Binding-site contacts:
Ligand atom O43 contacts residue LYS42 of chain 1.D at 3.2 Å (salt-bridge).
Ligand atom C32 contacts residue LYS42 of chain 1.D at 3.5 Å.
Ligand atom N14 contacts residue GLU87 of chain 1.D at 3.1 Å (salt-bridge).
Ligand atom C9 contacts residue ALA40 of chain 1.D at 3.5 Å (hydrophobic).
Ligand atom N10 contacts residue MET89 of chain 1.D at 3.3 Å (h-bond).
Ligand atom C33 contacts residue LYS42 of chain 1.D at 3.7 Å.
Ligand atom C21 contacts residue TYR88 of chain 1.D at 3.5 Å (hydrophobic).
Ligand atom C21 contacts residue GLY92 of chain 1.D at 3.5 Å.
Ligand atom N24 contacts residue MET89 of chain 1.D at 2.8 Å (h-bond).
Ligand atom C39 contacts residue ASP133 of chain 1.D at 3.5 Å.
Ligand atom C5 contacts residue LEU20 of chain 1.D at 3.7 Å (hydrophobic).
Ligand atom C20 contacts residue TYR88 of chain 1.D at 3.6 Å (hydrophobic).
Ligand atom C34 contacts residue GLN24 of chain 1.D at 3.7 Å.
Ligand atom C42 contacts residue SER155 of chain 1.D at 3.6 Å.
Ligand atom N14 contacts residue LEU140 of chain 1.D at 3.5 Å.
Ligand atom C9 contacts residue LEU140 of chain 1.D at 3.4 Å (hydrophobic).
Ligand atom N8 contacts residue LEU140 of chain 1.D at 3.7 Å.
Ligand atom C42 contacts residue LEU154 of chain 1.D at 3.8 Å (hydrophobic).
Ligand atom C41 contacts residue TYR163 of chain 1.D at 3.7 Å (hydrophobic).
Ligand atom C11 contacts residue MET89 of chain 1.D at 3.7 Å (hydrophobic).
Ligand atom C20 contacts residue ALA90 of chain 1.D at 3.7 Å (hydrophobic).
Ligand atom C16 contacts residue MET89 of chain 1.D at 3.5 Å (hydrophobic).
Ligand atom N14 contacts residue ALA40 of chain 1.D at 3.3 Å.
Ligand atom C17 contacts residue LEU20 of chain 1.D at 3.6 Å (hydrophobic).
Ligand atom C11 contacts residue LEU20 of chain 1.D at 3.7 Å (hydrophobic).
Ligand atom C41 contacts residue ASP133 of chain 1.D at 3.6 Å.
Ligand atom C37 contacts residue ASP151 of chain 1.D at 3.4 Å.
Ligand atom O43 contacts residue VAL28 of chain 1.D at 3.4 Å.
Ligand atom C21 contacts residue ALA90 of chain 1.D at 3.6 Å (hydrophobic).
Ligand atom C21 contacts residue MET89 of chain 1.D at 3.2 Å (hydrophobic).
Ligand atom C1 contacts residue ASP151 of chain 1.D at 3.4 Å.
Ligand atom C36 contacts residue ASP151 of chain 1.D at 3.8 Å.
Ligand atom C36 contacts residue ASN138 of chain 1.D at 3.3 Å.
Ligand atom N12 contacts residue LEU20 of chain 1.D at 3.5 Å.
Ligand atom C5 contacts residue VAL28 of chain 1.D at 3.8 Å (hydrophobic).
Ligand atom O43 contacts residue GLY23 of chain 1.D at 3.6 Å.
Ligand atom C6 contacts residue VAL28 of chain 1.D at 3.7 Å (hydrophobic).
Ligand atom N14 contacts residue THR86 of chain 1.D at 3.3 Å (h-bond).
Ligand atom C31 contacts residue LYS42 of chain 1.D at 3.3 Å.
Ligand atom C16 contacts residue LEU20 of chain 1.D at 3.8 Å (hydrophobic).

Sequence of chain 1.D:
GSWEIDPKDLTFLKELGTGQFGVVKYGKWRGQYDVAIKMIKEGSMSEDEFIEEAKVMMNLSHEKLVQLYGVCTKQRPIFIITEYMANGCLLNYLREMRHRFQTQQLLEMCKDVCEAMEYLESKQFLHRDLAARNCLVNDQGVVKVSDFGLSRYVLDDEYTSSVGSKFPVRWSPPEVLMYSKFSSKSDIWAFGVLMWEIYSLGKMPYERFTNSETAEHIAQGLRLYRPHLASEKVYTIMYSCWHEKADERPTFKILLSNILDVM

The small molecule below binds the protein below.
Small molecule (SMILES): Cc1c(NC(=O)c2ccc(C(C)(C)C)cc2)cccc1-c1nc(N)nc(Nc2ccc(C(=O)N3CCOCC3)cc2)n1